Sequence of chain 2.A:
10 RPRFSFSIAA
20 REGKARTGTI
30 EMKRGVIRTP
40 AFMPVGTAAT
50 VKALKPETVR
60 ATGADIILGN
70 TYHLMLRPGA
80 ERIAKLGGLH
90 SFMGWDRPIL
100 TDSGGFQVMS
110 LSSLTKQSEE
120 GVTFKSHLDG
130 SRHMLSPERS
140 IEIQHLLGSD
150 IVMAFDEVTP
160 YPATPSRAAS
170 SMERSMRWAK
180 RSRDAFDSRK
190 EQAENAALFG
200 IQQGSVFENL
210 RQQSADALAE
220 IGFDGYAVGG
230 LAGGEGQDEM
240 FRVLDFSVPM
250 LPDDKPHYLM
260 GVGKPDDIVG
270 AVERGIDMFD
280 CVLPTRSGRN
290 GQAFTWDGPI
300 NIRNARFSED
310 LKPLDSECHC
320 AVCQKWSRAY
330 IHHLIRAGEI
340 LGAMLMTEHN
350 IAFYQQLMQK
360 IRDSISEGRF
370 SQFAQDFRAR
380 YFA

Binding-site contacts:
Ligand atom N2 contacts residue MET259 of chain 2.A at 4.0 Å.
Ligand atom N3 contacts residue PHE105 of chain 2.A at 3.7 Å.
Ligand atom C9 contacts residue PHE105 of chain 2.A at 4.0 Å (hydrophobic).
Ligand atom N1 contacts residue MET259 of chain 2.A at 2.9 Å (h-bond).
Ligand atom C12 contacts residue PHE105 of chain 2.A at 4.2 Å (hydrophobic).
Ligand atom N4 contacts residue MET259 of chain 2.A at 4.0 Å.
Ligand atom O3 contacts residue ASP155 of chain 2.A at 3.8 Å.
Ligand atom C12 contacts residue VAL157 of chain 2.A at 4.2 Å (hydrophobic).
Ligand atom N4 contacts residue GLN202 of chain 2.A at 4.2 Å.
Ligand atom C8 contacts residue MET259 of chain 2.A at 3.9 Å (hydrophobic).
Ligand atom C6 contacts residue MET259 of chain 2.A at 3.8 Å (hydrophobic).
Ligand atom C12 contacts residue MET259 of chain 2.A at 3.7 Å (hydrophobic).
Ligand atom C11 contacts residue ASP155 of chain 2.A at 3.8 Å.
Ligand atom N2 contacts residue PHE105 of chain 2.A at 4.0 Å.
Ligand atom C9 contacts residue MET259 of chain 2.A at 4.0 Å (hydrophobic).
Ligand atom N1 contacts residue LEU230 of chain 2.A at 2.9 Å (h-bond).
Ligand atom C11 contacts residue MET259 of chain 2.A at 3.9 Å (hydrophobic).
Ligand atom O3 contacts residue VAL157 of chain 2.A at 3.9 Å.
Ligand atom N5 contacts residue ASP155 of chain 2.A at 2.7 Å (salt-bridge).
Ligand atom N5 contacts residue SER102 of chain 2.A at 3.1 Å (h-bond).
Ligand atom N4 contacts residue ILE200 of chain 2.A at 4.1 Å.
Ligand atom N4 contacts residue ASP155 of chain 2.A at 3.0 Å (salt-bridge).
Ligand atom N5 contacts residue MET259 of chain 2.A at 4.2 Å.
Ligand atom C10 contacts residue MET259 of chain 2.A at 3.5 Å (hydrophobic).
Ligand atom C7 contacts residue PHE105 of chain 2.A at 4.0 Å (hydrophobic).
Ligand atom C7 contacts residue MET259 of chain 2.A at 3.8 Å (hydrophobic).
Ligand atom O3 contacts residue GLN202 of chain 2.A at 3.3 Å (h-bond).
Ligand atom N5 contacts residue ILE200 of chain 2.A at 3.7 Å.
Ligand atom C11 contacts residue VAL157 of chain 2.A at 3.8 Å (hydrophobic).
Ligand atom C12 contacts residue ASP155 of chain 2.A at 3.6 Å.
Ligand atom N3 contacts residue MET259 of chain 2.A at 3.3 Å.
Ligand atom O3 contacts residue GLY228 of chain 2.A at 3.5 Å.
Ligand atom C11 contacts residue GLN202 of chain 2.A at 4.2 Å.
Ligand atom C12 contacts residue ILE200 of chain 2.A at 4.1 Å (hydrophobic).
Ligand atom C8 contacts residue PHE105 of chain 2.A at 4.0 Å (hydrophobic).
Ligand atom N4 contacts residue VAL157 of chain 2.A at 3.6 Å.
Ligand atom C10 contacts residue PHE105 of chain 2.A at 3.8 Å (hydrophobic).
Ligand atom C6 contacts residue LEU230 of chain 2.A at 3.6 Å (hydrophobic).
Ligand atom O3 contacts residue GLY229 of chain 2.A at 3.1 Å (h-bond).
Ligand atom C6 contacts residue GLY229 of chain 2.A at 3.7 Å.

The protein below binds the small molecule below.
Small molecule (SMILES): Nc1nc2[nH]cc(CN[C@H]3C=C[C@H](O)[C@@H]3O)c2c(=O)[nH]1